Sequence of chain 1.A:
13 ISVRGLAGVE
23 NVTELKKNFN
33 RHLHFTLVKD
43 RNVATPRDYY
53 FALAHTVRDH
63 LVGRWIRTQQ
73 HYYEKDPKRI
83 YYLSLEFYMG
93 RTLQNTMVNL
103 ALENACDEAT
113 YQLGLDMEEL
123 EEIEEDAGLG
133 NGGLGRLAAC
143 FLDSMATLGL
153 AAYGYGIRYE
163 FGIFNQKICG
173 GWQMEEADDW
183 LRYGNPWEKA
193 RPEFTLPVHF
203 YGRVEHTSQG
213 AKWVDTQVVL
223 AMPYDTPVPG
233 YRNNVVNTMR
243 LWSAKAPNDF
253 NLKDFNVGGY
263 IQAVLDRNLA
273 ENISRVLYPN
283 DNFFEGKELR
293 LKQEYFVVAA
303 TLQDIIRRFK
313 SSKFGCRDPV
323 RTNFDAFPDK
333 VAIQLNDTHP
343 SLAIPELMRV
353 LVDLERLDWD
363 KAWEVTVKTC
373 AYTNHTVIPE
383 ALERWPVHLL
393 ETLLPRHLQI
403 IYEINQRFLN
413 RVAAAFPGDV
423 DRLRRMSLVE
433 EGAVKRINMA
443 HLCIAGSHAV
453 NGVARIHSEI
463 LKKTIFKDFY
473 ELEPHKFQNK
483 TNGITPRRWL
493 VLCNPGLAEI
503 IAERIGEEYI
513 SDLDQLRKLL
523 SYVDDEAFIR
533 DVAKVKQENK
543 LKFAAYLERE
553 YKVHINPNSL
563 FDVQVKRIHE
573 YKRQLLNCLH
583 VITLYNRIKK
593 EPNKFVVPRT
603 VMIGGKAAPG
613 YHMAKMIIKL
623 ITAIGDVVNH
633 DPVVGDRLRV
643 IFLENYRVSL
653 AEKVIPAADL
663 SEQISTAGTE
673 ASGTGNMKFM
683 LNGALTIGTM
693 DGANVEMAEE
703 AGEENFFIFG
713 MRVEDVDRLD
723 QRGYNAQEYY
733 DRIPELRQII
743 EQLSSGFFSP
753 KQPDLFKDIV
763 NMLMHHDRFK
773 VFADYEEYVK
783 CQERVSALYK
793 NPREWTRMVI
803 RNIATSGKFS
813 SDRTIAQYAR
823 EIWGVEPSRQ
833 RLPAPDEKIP

Binding-site contacts:
Ligand atom O4 contacts residue GLY675 of chain 1.A at 2.7 Å (h-bond).
Ligand atom O3 contacts residue GLY675 of chain 1.A at 3.1 Å (h-bond).
Ligand atom C2 contacts residue GLU672 of chain 1.A at 3.9 Å.
Ligand atom C5 contacts residue GLY135 of chain 1.A at 3.9 Å.
Ligand atom O2 contacts residue TYR573 of chain 1.A at 3.2 Å (h-bond).
Ligand atom C6 contacts residue HIS377 of chain 1.A at 3.8 Å.
Ligand atom C2 contacts residue ALA673 of chain 1.A at 4.2 Å (hydrophobic).
Ligand atom O4 contacts residue ASN484 of chain 1.A at 3.6 Å.
Ligand atom C5 contacts residue LEU136 of chain 1.A at 3.8 Å (hydrophobic).
Ligand atom O6 contacts residue LEU139 of chain 1.A at 3.9 Å.
Ligand atom O2 contacts residue GLU672 of chain 1.A at 3.4 Å (salt-bridge).
Ligand atom C3 contacts residue GLU672 of chain 1.A at 3.4 Å.
Ligand atom O4 contacts residue SER674 of chain 1.A at 3.7 Å.
Ligand atom O3 contacts residue GLU672 of chain 1.A at 2.7 Å (salt-bridge).
Ligand atom C6 contacts residue LEU139 of chain 1.A at 4.1 Å (hydrophobic).
Ligand atom O2 contacts residue ASN284 of chain 1.A at 2.9 Å (h-bond).
Ligand atom O6 contacts residue ASN484 of chain 1.A at 2.8 Å (h-bond).
Ligand atom O7 contacts residue ASN284 of chain 1.A at 3.2 Å (h-bond).
Ligand atom O3 contacts residue SER674 of chain 1.A at 3.0 Å (h-bond).
Ligand atom O3 contacts residue ALA673 of chain 1.A at 3.4 Å (h-bond).
Ligand atom C7 contacts residue LEU136 of chain 1.A at 3.7 Å (hydrophobic).
Ligand atom C1 contacts residue ASN284 of chain 1.A at 4.1 Å.
Ligand atom O6 contacts residue HIS377 of chain 1.A at 2.9 Å (h-bond).
Ligand atom C4 contacts residue GLY675 of chain 1.A at 3.6 Å.
Ligand atom C3 contacts residue GLY675 of chain 1.A at 3.8 Å.
Ligand atom O2 contacts residue HIS377 of chain 1.A at 3.8 Å.
Ligand atom C2 contacts residue ASN284 of chain 1.A at 4.1 Å.
Ligand atom C7 contacts residue ASN284 of chain 1.A at 3.6 Å.
Ligand atom C2 contacts residue HIS377 of chain 1.A at 3.2 Å.
Ligand atom C4 contacts residue ASN484 of chain 1.A at 4.1 Å.
Ligand atom O7 contacts residue LEU136 of chain 1.A at 3.9 Å.
Ligand atom O5 contacts residue LEU136 of chain 1.A at 3.9 Å.
Ligand atom O5 contacts residue HIS377 of chain 1.A at 3.6 Å.
Ligand atom N contacts residue GLY135 of chain 1.A at 3.1 Å.
Ligand atom C6 contacts residue GLY135 of chain 1.A at 3.9 Å.
Ligand atom C6 contacts residue ASN484 of chain 1.A at 3.3 Å.
Ligand atom C1 contacts residue HIS377 of chain 1.A at 3.7 Å.
Ligand atom O6 contacts residue VAL455 of chain 1.A at 3.7 Å.
Ligand atom N contacts residue LEU136 of chain 1.A at 3.2 Å (h-bond).
Ligand atom C6 contacts residue LEU136 of chain 1.A at 4.0 Å (hydrophobic).

This small molecule binds to this protein.
Small molecule (SMILES): NC(=O)[C@H]1O[C@H](CO)[C@@H](O)[C@H](O)[C@H]1O